A protein and the small-molecule ligand that binds it are described below.
Small molecule (SMILES): CC(=O)N[C@H]1[C@H](O[C@H]2[C@H](O)[C@@H](NC(C)=O)CO[C@@H]2CO)O[C@H](CO)[C@@H](O)[C@@H]1O

Sequence of chain 1.A:
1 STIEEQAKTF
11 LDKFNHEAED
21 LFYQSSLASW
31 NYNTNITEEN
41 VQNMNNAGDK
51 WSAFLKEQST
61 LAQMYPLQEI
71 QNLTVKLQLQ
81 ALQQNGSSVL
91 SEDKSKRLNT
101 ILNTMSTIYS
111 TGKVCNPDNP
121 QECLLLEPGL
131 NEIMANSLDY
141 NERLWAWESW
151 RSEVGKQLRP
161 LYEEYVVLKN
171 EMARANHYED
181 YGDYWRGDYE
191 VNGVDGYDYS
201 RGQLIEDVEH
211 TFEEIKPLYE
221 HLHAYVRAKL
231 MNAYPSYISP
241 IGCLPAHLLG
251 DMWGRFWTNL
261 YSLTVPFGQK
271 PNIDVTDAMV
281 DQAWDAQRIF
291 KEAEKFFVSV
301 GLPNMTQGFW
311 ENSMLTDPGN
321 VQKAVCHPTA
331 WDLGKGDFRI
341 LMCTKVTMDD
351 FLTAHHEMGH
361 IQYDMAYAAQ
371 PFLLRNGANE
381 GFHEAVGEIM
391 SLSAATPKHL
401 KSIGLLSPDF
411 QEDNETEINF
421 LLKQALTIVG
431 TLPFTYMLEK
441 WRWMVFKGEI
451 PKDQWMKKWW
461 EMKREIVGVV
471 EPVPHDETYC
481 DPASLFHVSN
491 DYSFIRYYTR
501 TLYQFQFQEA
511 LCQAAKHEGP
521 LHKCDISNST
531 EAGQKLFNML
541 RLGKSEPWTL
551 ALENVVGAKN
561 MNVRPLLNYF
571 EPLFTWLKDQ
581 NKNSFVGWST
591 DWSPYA

Binding-site contacts:
Ligand atom C3 contacts residue SER402 of chain 1.A at 4.5 Å.
Ligand atom C5 contacts residue ASN528 of chain 1.A at 3.7 Å.
Ligand atom O3 contacts residue SER402 of chain 1.A at 3.8 Å.
Ligand atom C1 contacts residue ASN528 of chain 1.A at 1.4 Å.
Ligand atom C4 contacts residue ASN528 of chain 1.A at 4.3 Å.
Ligand atom C8 contacts residue ASP525 of chain 1.A at 3.4 Å.
Ligand atom C2 contacts residue ASN528 of chain 1.A at 2.5 Å.
Ligand atom C3 contacts residue ASN528 of chain 1.A at 3.8 Å.
Ligand atom C8 contacts residue ASN528 of chain 1.A at 3.5 Å.
Ligand atom O7 contacts residue ASN528 of chain 1.A at 4.2 Å.
Ligand atom N2 contacts residue ASN528 of chain 1.A at 2.5 Å (h-bond).
Ligand atom C7 contacts residue ASN528 of chain 1.A at 3.2 Å.
Ligand atom C8 contacts residue LYS398 of chain 1.A at 3.9 Å.
Ligand atom O5 contacts residue ASN528 of chain 1.A at 2.4 Å (h-bond).